Binding-site contacts:
Ligand atom O contacts residue ASP140 of chain 1.A at 3.2 Å (salt-bridge).
Ligand atom P contacts residue GLU247 of chain 1.A at 3.6 Å.
Ligand atom O1 contacts residue GLU247 of chain 1.A at 3.6 Å.
Ligand atom O2 contacts residue HIS214 of chain 1.A at 3.1 Å (h-bond).
Ligand atom C6 contacts residue TRP264 of chain 1.A at 3.5 Å (hydrophobic).
Ligand atom O2 contacts residue HIS221 of chain 1.A at 2.5 Å (h-bond).
Ligand atom C6 contacts residue PHE109 of chain 1.A at 3.5 Å (hydrophobic).
Ligand atom P contacts residue CO1 of chain 1.C at 3.0 Å.
Ligand atom N contacts residue THR142 of chain 1.A at 3.3 Å (h-bond).
Ligand atom O2 contacts residue ASP151 of chain 1.A at 3.2 Å (salt-bridge).
Ligand atom C contacts residue ASP140 of chain 1.A at 3.2 Å.
Ligand atom O contacts residue CO1 of chain 1.C at 2.3 Å.
Ligand atom N contacts residue ASP151 of chain 1.A at 3.1 Å (salt-bridge).
Ligand atom C7 contacts residue HIS123 of chain 1.A at 3.4 Å.
Ligand atom C6 contacts residue CYS114 of chain 1.A at 3.6 Å (hydrophobic).
Ligand atom C1 contacts residue HIS221 of chain 1.A at 3.9 Å.
Ligand atom C2 contacts residue HIS221 of chain 1.A at 3.7 Å.
Ligand atom N contacts residue CO1 of chain 1.C at 2.3 Å.
Ligand atom C7 contacts residue CYS114 of chain 1.A at 3.5 Å (hydrophobic).
Ligand atom O2 contacts residue GLU247 of chain 1.A at 3.7 Å.
Ligand atom C5 contacts residue TRP264 of chain 1.A at 3.8 Å (hydrophobic).
Ligand atom C contacts residue CO1 of chain 1.C at 2.9 Å.
Ligand atom O2 contacts residue CO1 of chain 1.B at 2.3 Å.
Ligand atom C4 contacts residue TYR106 of chain 1.A at 3.5 Å (hydrophobic).
Ligand atom P contacts residue CO1 of chain 1.B at 2.7 Å.
Ligand atom C4 contacts residue PHE220 of chain 1.A at 3.8 Å (hydrophobic).
Ligand atom O contacts residue ASP151 of chain 1.A at 3.5 Å (salt-bridge).
Ligand atom O contacts residue GLU278 of chain 1.A at 3.0 Å (salt-bridge).
Ligand atom C1 contacts residue HIS123 of chain 1.A at 3.4 Å.
Ligand atom C2 contacts residue PHE220 of chain 1.A at 3.2 Å (hydrophobic).
Ligand atom C5 contacts residue PHE109 of chain 1.A at 3.5 Å (hydrophobic).
Ligand atom P contacts residue ASP151 of chain 1.A at 3.8 Å.
Ligand atom N contacts residue ASP140 of chain 1.A at 3.2 Å (salt-bridge).
Ligand atom P contacts residue HIS221 of chain 1.A at 3.9 Å.
Ligand atom P contacts residue ASP140 of chain 1.A at 3.8 Å.
Ligand atom O contacts residue GLU247 of chain 1.A at 2.5 Å (salt-bridge).
Ligand atom O1 contacts residue CO1 of chain 1.B at 3.8 Å.
Ligand atom O2 contacts residue CO1 of chain 1.C at 3.8 Å.
Ligand atom O1 contacts residue HIS123 of chain 1.A at 2.8 Å (h-bond).
Ligand atom O contacts residue CO1 of chain 1.B at 2.1 Å.

A small-molecule ligand and the protein it binds are described below.
Small molecule (SMILES): N[C@@H](CCC1CCCC1)P(=O)(O)O

Sequence of chain 1.A:
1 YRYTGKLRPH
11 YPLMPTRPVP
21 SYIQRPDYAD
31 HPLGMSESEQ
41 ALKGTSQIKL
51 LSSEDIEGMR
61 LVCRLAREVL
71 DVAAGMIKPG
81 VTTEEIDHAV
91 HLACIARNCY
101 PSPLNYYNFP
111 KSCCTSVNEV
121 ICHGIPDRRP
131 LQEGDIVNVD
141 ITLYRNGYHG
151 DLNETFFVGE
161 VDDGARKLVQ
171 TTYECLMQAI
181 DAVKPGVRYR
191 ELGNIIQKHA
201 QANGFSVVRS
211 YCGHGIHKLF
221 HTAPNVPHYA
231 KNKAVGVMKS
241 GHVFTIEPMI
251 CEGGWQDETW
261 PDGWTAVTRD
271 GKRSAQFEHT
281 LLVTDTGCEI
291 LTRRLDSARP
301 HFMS